Sequence of chain 8.H:
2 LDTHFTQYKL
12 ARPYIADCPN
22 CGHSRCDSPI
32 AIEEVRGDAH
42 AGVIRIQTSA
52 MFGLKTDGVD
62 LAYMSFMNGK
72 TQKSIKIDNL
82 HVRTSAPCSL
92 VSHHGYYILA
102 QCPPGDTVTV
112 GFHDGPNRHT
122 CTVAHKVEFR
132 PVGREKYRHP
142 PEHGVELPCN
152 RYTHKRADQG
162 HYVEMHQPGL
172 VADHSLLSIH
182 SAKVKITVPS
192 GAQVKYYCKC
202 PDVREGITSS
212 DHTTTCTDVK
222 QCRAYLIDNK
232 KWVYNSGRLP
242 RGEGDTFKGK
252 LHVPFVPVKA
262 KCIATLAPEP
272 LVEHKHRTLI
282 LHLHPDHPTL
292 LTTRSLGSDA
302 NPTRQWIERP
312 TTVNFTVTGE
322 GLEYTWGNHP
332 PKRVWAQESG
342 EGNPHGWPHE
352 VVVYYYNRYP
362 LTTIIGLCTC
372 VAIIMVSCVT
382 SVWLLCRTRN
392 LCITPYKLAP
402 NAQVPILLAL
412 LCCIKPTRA

Binding-site contacts:
Ligand atom SAG contacts residue ASN80 of chain 8.D at 4.3 Å.
Ligand atom OBA contacts residue HIS82 of chain 8.D at 4.3 Å.
Ligand atom C1 contacts residue HIS114 of chain 8.H at 3.5 Å.
Ligand atom SBB contacts residue HIS82 of chain 8.F at 3.5 Å (h-bond).
Ligand atom OBH contacts residue HIS114 of chain 8.F at 3.1 Å (h-bond).
Ligand atom OAF contacts residue HIS82 of chain 8.D at 3.2 Å (h-bond).
Ligand atom O2 contacts residue HIS82 of chain 8.F at 4.0 Å.
Ligand atom O6B contacts residue ASN80 of chain 8.D at 3.0 Å (h-bond).
Ligand atom OAF contacts residue HIS114 of chain 8.H at 4.1 Å.
Ligand atom SAG contacts residue HIS114 of chain 8.H at 4.1 Å.
Ligand atom SBG contacts residue HIS82 of chain 8.F at 4.0 Å.
Ligand atom OBC contacts residue HIS82 of chain 8.F at 3.2 Å (h-bond).
Ligand atom O4 contacts residue HIS114 of chain 8.D at 3.6 Å.
Ligand atom O4 contacts residue ASN80 of chain 8.D at 3.1 Å (h-bond).
Ligand atom C6 contacts residue ASN80 of chain 8.D at 3.8 Å.
Ligand atom OBF contacts residue HIS82 of chain 8.F at 3.9 Å.
Ligand atom OAB contacts residue ARG119 of chain 8.H at 3.5 Å.
Ligand atom OBA contacts residue HIS114 of chain 8.D at 3.0 Å (h-bond).
Ligand atom C4 contacts residue ASN80 of chain 8.D at 4.0 Å.
Ligand atom O1 contacts residue HIS114 of chain 8.H at 2.8 Å (h-bond).
Ligand atom C3 contacts residue HIS82 of chain 8.D at 4.3 Å.
Ligand atom SAG contacts residue HIS82 of chain 8.D at 3.7 Å.
Ligand atom OAH contacts residue ASN80 of chain 8.D at 3.2 Å (h-bond).
Ligand atom OBF contacts residue HIS114 of chain 8.F at 3.9 Å.
Ligand atom OAB contacts residue HIS114 of chain 8.H at 3.3 Å.
Ligand atom C5 contacts residue HIS82 of chain 8.H at 4.0 Å.
Ligand atom N2 contacts residue HIS114 of chain 8.H at 4.1 Å.
Ligand atom C2 contacts residue HIS82 of chain 8.D at 4.2 Å.
Ligand atom O3 contacts residue HIS82 of chain 8.D at 3.9 Å.
Ligand atom O3 contacts residue HIS114 of chain 8.D at 3.3 Å (h-bond).
Ligand atom O1 contacts residue HIS82 of chain 8.H at 3.6 Å.
Ligand atom SBB contacts residue HIS114 of chain 8.D at 4.2 Å.
Ligand atom OBC contacts residue HIS114 of chain 8.D at 4.1 Å.
Ligand atom O5 contacts residue HIS82 of chain 8.H at 3.2 Å (h-bond).
Ligand atom OBI contacts residue HIS82 of chain 8.F at 2.9 Å.
Ligand atom SBG contacts residue HIS114 of chain 8.F at 3.5 Å (h-bond).
Ligand atom C1 contacts residue HIS82 of chain 8.H at 3.7 Å.
Ligand atom OBI contacts residue HIS114 of chain 8.F at 3.0 Å (h-bond).
Ligand atom OAH contacts residue HIS82 of chain 8.D at 3.1 Å (h-bond).
Ligand atom OBE contacts residue HIS82 of chain 8.F at 2.9 Å (h-bond).

Sequence of chain 8.D:
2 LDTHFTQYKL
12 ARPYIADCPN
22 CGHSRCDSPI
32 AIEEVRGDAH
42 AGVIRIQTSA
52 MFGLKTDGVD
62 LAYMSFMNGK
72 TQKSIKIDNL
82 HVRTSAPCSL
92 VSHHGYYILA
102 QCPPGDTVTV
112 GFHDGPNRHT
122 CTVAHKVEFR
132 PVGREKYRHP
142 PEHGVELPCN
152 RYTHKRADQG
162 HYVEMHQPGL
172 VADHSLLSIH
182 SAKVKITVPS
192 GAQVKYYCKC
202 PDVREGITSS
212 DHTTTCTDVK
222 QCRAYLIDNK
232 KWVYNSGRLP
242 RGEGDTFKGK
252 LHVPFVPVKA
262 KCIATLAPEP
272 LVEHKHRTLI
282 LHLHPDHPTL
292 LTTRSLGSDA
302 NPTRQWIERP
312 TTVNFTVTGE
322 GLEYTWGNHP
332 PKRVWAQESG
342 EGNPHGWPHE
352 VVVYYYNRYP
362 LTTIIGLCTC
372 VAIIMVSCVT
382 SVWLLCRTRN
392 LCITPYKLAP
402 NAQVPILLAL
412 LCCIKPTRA

A protein and the small-molecule ligand that binds it are described below.
Small molecule (SMILES): O=C(O)[C@@H]1O[C@H](O[C@H]2[C@@H](OS(=O)(=O)O)O[C@@H](O)[C@H](NS(=O)(=O)O)[C@H]2O)[C@@H](OS(=O)(=O)O)[C@H](O)[C@@H]1O

Sequence of chain 8.F:
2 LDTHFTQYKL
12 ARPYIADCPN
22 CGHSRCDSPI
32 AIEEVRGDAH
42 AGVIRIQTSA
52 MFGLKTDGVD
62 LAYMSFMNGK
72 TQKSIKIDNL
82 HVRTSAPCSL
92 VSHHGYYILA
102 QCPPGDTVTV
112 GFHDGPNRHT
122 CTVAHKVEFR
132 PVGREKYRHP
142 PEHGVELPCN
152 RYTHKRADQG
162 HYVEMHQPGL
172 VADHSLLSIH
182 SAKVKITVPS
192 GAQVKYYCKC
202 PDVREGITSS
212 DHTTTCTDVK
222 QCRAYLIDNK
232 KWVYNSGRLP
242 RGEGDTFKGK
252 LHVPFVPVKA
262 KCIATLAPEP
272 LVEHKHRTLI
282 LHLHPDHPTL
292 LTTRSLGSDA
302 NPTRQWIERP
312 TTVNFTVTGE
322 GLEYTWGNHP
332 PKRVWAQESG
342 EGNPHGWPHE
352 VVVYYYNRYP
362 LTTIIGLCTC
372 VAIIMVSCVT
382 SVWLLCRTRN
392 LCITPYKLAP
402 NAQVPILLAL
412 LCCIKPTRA